The protein below binds the small molecule below.
Small molecule (SMILES): C=CCCn1nc(-c2ccc(O)cc2O)c2cccc(C(F)(F)F)c21

Binding-site contacts:
Ligand atom O15 contacts residue MET86 of chain 1.A at 3.4 Å.
Ligand atom C17 contacts residue ALA48 of chain 1.A at 3.8 Å (hydrophobic).
Ligand atom C03 contacts residue ILE122 of chain 1.A at 3.8 Å (hydrophobic).
Ligand atom C09 contacts residue LEU44 of chain 1.A at 3.7 Å (hydrophobic).
Ligand atom C01 contacts residue ILE122 of chain 1.A at 3.8 Å (hydrophobic).
Ligand atom F24 contacts residue HIS222 of chain 1.A at 3.3 Å.
Ligand atom C08 contacts residue PHE102 of chain 1.A at 3.9 Å (hydrophobic).
Ligand atom C10 contacts residue LEU47 of chain 1.A at 3.7 Å (hydrophobic).
Ligand atom N06 contacts residue PHE102 of chain 1.A at 3.8 Å.
Ligand atom C19 contacts residue LEU223 of chain 1.A at 3.8 Å (hydrophobic).
Ligand atom C01 contacts residue MET119 of chain 1.A at 3.6 Å (hydrophobic).
Ligand atom C14 contacts residue PHE102 of chain 1.A at 4.0 Å (hydrophobic).
Ligand atom C02 contacts residue ILE122 of chain 1.A at 3.6 Å (hydrophobic).
Ligand atom C14 contacts residue LEU85 of chain 1.A at 4.0 Å (hydrophobic).
Ligand atom C01 contacts residue PHE123 of chain 1.A at 3.2 Å (hydrophobic).
Ligand atom F24 contacts residue MET41 of chain 1.A at 3.3 Å.
Ligand atom C17 contacts residue LEU44 of chain 1.A at 3.9 Å (hydrophobic).
Ligand atom C21 contacts residue GLY219 of chain 1.A at 3.8 Å.
Ligand atom F23 contacts residue LEU223 of chain 1.A at 3.2 Å.
Ligand atom C10 contacts residue GLU51 of chain 1.A at 3.1 Å.
Ligand atom O12 contacts residue ARG92 of chain 1.A at 2.9 Å (salt-bridge).
Ligand atom C13 contacts residue LEU89 of chain 1.A at 3.8 Å (hydrophobic).
Ligand atom O12 contacts residue LEU85 of chain 1.A at 4.0 Å.
Ligand atom C11 contacts residue GLU51 of chain 1.A at 3.0 Å.
Ligand atom C20 contacts residue MET41 of chain 1.A at 4.0 Å (hydrophobic).
Ligand atom C03 contacts residue LEU126 of chain 1.A at 3.7 Å (hydrophobic).
Ligand atom F22 contacts residue GLY219 of chain 1.A at 3.1 Å.
Ligand atom C01 contacts residue LEU126 of chain 1.A at 4.0 Å (hydrophobic).
Ligand atom F23 contacts residue GLY219 of chain 1.A at 3.3 Å.
Ligand atom C21 contacts residue MET41 of chain 1.A at 4.0 Å (hydrophobic).
Ligand atom C13 contacts residue LEU85 of chain 1.A at 3.2 Å (hydrophobic).
Ligand atom O15 contacts residue LEU89 of chain 1.A at 3.6 Å.
Ligand atom C07 contacts residue PHE102 of chain 1.A at 4.0 Å (hydrophobic).
Ligand atom F23 contacts residue HIS222 of chain 1.A at 3.8 Å.
Ligand atom C21 contacts residue HIS222 of chain 1.A at 4.0 Å.
Ligand atom C11 contacts residue ARG92 of chain 1.A at 3.9 Å.
Ligand atom O12 contacts residue GLU51 of chain 1.A at 2.3 Å (salt-bridge).
Ligand atom F23 contacts residue MET226 of chain 1.A at 3.8 Å.
Ligand atom C11 contacts residue LEU85 of chain 1.A at 4.0 Å (hydrophobic).
Ligand atom C02 contacts residue MET119 of chain 1.A at 3.3 Å (hydrophobic).

Sequence of chain 1.A:
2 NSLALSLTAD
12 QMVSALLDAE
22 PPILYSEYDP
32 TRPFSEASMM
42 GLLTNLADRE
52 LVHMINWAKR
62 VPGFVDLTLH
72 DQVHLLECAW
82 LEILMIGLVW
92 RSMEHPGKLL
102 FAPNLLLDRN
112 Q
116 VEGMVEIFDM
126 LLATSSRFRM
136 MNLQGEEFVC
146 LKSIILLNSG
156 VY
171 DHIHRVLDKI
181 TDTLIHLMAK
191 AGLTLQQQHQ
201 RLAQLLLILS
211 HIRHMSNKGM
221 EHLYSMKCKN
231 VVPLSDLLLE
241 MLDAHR